Sequence of chain 1.C:
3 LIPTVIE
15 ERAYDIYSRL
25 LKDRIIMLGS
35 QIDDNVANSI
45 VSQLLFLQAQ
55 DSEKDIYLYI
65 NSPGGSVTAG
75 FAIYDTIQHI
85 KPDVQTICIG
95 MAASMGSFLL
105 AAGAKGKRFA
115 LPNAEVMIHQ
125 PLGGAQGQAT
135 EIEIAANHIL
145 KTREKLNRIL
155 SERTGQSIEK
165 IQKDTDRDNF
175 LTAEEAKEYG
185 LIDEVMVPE

Sequence of chain 1.D:
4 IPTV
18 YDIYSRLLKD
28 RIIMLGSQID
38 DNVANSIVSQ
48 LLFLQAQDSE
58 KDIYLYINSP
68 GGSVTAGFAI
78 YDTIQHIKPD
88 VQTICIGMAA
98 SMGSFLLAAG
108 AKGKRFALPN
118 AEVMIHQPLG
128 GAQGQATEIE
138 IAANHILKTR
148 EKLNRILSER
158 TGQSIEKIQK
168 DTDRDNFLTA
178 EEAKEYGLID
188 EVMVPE

Binding-site contacts:
Ligand atom C37 contacts residue ASP27 of chain 1.D at 3.2 Å.
Ligand atom C28 contacts residue ILE91 of chain 1.D at 3.4 Å (hydrophobic).
Ligand atom O32 contacts residue MET190 of chain 1.D at 3.7 Å.
Ligand atom C51 contacts residue LEU49 of chain 1.C at 3.5 Å (hydrophobic).
Ligand atom C26 contacts residue LEU62 of chain 1.D at 3.7 Å (hydrophobic).
Ligand atom C25 contacts residue ILE91 of chain 1.D at 3.7 Å (hydrophobic).
Ligand atom C25 contacts residue THR90 of chain 1.D at 3.6 Å.
Ligand atom C22 contacts residue ILE91 of chain 1.D at 3.5 Å (hydrophobic).
Ligand atom C29 contacts residue TYR63 of chain 1.D at 3.8 Å (hydrophobic).
Ligand atom C26 contacts residue TYR61 of chain 1.D at 3.7 Å (hydrophobic).
Ligand atom C4 contacts residue TYR61 of chain 1.D at 3.8 Å (hydrophobic).
Ligand atom C46 contacts residue GLN52 of chain 1.C at 3.4 Å.
Ligand atom O32 contacts residue HIS83 of chain 1.C at 3.1 Å (h-bond).
Ligand atom C36 contacts residue ASP27 of chain 1.D at 3.0 Å.
Ligand atom F42 contacts residue ARG23 of chain 1.D at 3.4 Å.
Ligand atom C35 contacts residue ASP27 of chain 1.D at 3.5 Å.
Ligand atom F40 contacts residue PHE50 of chain 1.C at 3.4 Å.
Ligand atom C26 contacts residue ILE91 of chain 1.D at 3.5 Å (hydrophobic).
Ligand atom C29 contacts residue ILE29 of chain 1.D at 3.9 Å (hydrophobic).
Ligand atom C36 contacts residue ILE29 of chain 1.D at 3.8 Å (hydrophobic).
Ligand atom C38 contacts residue ASP27 of chain 1.D at 3.5 Å.
Ligand atom C28 contacts residue TYR61 of chain 1.D at 3.7 Å (hydrophobic).
Ligand atom C24 contacts residue PHE113 of chain 1.D at 3.8 Å (hydrophobic).
Ligand atom F42 contacts residue LEU24 of chain 1.D at 3.7 Å.
Ligand atom F41 contacts residue ASP27 of chain 1.D at 3.8 Å.
Ligand atom C46 contacts residue HIS83 of chain 1.C at 3.8 Å.
Ligand atom C28 contacts residue TYR63 of chain 1.D at 3.7 Å (hydrophobic).
Ligand atom C27 contacts residue TYR61 of chain 1.D at 3.7 Å (hydrophobic).
Ligand atom C5 contacts residue TYR61 of chain 1.D at 3.7 Å (hydrophobic).
Ligand atom C37 contacts residue ALA53 of chain 1.C at 3.2 Å (hydrophobic).
Ligand atom F41 contacts residue ARG23 of chain 1.D at 3.7 Å.
Ligand atom F42 contacts residue ASP27 of chain 1.D at 3.0 Å.
Ligand atom C23 contacts residue ILE91 of chain 1.D at 3.9 Å (hydrophobic).
Ligand atom C24 contacts residue ILE91 of chain 1.D at 3.9 Å (hydrophobic).
Ligand atom F40 contacts residue LEU24 of chain 1.D at 3.2 Å.
Ligand atom F40 contacts residue LEU49 of chain 1.C at 3.6 Å.
Ligand atom C27 contacts residue ILE91 of chain 1.D at 3.2 Å (hydrophobic).
Ligand atom F41 contacts residue PHE50 of chain 1.C at 3.4 Å.
Ligand atom C2 contacts residue ILE29 of chain 1.D at 3.8 Å (hydrophobic).
Ligand atom C25 contacts residue GLN89 of chain 1.D at 3.6 Å.

This protein binds this small molecule.
Small molecule (SMILES): CC[C@@H](C)[C@H]1C(=O)N([C@@H](C)c2cccc3ccccc23)C[C@@H]2N(C(=O)NCCCC(F)(F)F)CCC(=O)N12